A protein and the small-molecule ligand that binds it are described below.
Small molecule (SMILES): CC(=O)N[C@@H]1[C@@H](O)[C@H](O)[C@@H](CO)O[C@H]1O

Binding-site contacts:
Ligand atom O5 contacts residue ASN239 of chain 1.A at 2.4 Å (h-bond).
Ligand atom N2 contacts residue ASN239 of chain 1.A at 3.0 Å (h-bond).
Ligand atom O7 contacts residue LEU238 of chain 1.A at 3.5 Å.
Ligand atom C2 contacts residue ASN239 of chain 1.A at 2.5 Å.
Ligand atom C8 contacts residue MET237 of chain 1.A at 3.8 Å (hydrophobic).
Ligand atom C1 contacts residue ASN239 of chain 1.A at 1.4 Å.
Ligand atom C7 contacts residue ASN239 of chain 1.A at 3.4 Å.
Ligand atom C5 contacts residue ASN239 of chain 1.A at 3.7 Å.
Ligand atom O7 contacts residue ASN239 of chain 1.A at 3.1 Å (h-bond).
Ligand atom C8 contacts residue ALA236 of chain 1.A at 4.5 Å (hydrophobic).
Ligand atom C3 contacts residue ASN239 of chain 1.A at 3.8 Å.
Ligand atom C7 contacts residue ALA236 of chain 1.A at 4.4 Å (hydrophobic).
Ligand atom O7 contacts residue MET237 of chain 1.A at 3.5 Å (h-bond).
Ligand atom O7 contacts residue ALA236 of chain 1.A at 4.2 Å.
Ligand atom C4 contacts residue ASN239 of chain 1.A at 4.2 Å.
Ligand atom C7 contacts residue MET237 of chain 1.A at 4.1 Å (hydrophobic).

Sequence of chain 1.A:
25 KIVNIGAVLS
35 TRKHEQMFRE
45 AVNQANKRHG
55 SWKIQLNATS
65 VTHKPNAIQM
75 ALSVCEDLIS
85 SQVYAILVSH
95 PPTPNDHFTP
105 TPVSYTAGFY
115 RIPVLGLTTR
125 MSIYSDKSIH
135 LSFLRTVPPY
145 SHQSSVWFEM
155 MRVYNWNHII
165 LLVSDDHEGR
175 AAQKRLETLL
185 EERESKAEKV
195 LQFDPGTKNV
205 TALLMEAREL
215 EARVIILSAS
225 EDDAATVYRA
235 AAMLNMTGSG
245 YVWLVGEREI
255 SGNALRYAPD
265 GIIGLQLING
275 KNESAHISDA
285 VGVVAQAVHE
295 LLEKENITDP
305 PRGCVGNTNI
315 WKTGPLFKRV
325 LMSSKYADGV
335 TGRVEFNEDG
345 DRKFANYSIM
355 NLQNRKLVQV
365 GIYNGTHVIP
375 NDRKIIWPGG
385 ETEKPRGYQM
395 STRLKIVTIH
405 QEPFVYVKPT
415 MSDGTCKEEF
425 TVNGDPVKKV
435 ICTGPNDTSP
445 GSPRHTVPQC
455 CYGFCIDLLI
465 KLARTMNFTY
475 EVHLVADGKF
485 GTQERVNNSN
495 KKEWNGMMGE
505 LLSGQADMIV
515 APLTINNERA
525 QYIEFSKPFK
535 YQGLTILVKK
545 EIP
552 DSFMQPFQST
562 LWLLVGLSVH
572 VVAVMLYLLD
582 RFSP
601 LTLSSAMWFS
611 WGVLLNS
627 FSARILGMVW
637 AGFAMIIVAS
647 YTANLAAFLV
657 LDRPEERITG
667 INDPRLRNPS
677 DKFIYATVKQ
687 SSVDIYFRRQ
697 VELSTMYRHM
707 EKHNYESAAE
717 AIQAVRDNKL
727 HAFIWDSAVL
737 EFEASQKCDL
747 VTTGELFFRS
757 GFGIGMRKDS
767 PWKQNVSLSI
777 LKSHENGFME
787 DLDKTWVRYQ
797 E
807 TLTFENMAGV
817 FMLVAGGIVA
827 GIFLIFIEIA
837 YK